The small molecule below binds the protein below.
Small molecule (SMILES): CC[C@H](C)[C@H](NC(=O)[C@H](C)NC(=O)CN)C(=O)N[C@H](C(=O)NCC=O)[C@@H](C)CC

Binding-site contacts:
Ligand atom N contacts residue ASN112 of chain 1.A at 3.2 Å (h-bond).
Ligand atom N contacts residue HIS231 of chain 1.A at 3.5 Å.
Ligand atom CA contacts residue HIS231 of chain 1.A at 3.8 Å.
Ligand atom O contacts residue ARG203 of chain 1.A at 2.8 Å (salt-bridge).
Ligand atom C contacts residue HIS231 of chain 1.A at 3.6 Å.
Ligand atom O contacts residue GLU166 of chain 1.A at 3.4 Å (salt-bridge).
Ligand atom O contacts residue GLU143 of chain 1.A at 3.4 Å (salt-bridge).
Ligand atom N contacts residue TYR110 of chain 1.A at 3.5 Å (h-bond).
Ligand atom O contacts residue CD1 of chain 1.D at 2.4 Å.
Ligand atom CG2 contacts residue LEU202 of chain 1.A at 3.6 Å (hydrophobic).
Ligand atom CB contacts residue ALA113 of chain 1.A at 3.5 Å (hydrophobic).
Ligand atom CB contacts residue PHE114 of chain 1.A at 3.4 Å (hydrophobic).
Ligand atom N contacts residue GLU143 of chain 1.A at 3.0 Å (salt-bridge).
Ligand atom C contacts residue GLU143 of chain 1.A at 3.1 Å.
Ligand atom CG2 contacts residue LEU133 of chain 1.A at 3.7 Å (hydrophobic).
Ligand atom O contacts residue ASN112 of chain 1.A at 2.8 Å (h-bond).
Ligand atom CG1 contacts residue LEU202 of chain 1.A at 3.8 Å (hydrophobic).
Ligand atom O contacts residue HIS231 of chain 1.A at 2.7 Å (h-bond).
Ligand atom N contacts residue ALA113 of chain 1.A at 3.0 Å (h-bond).
Ligand atom O contacts residue HIS142 of chain 1.A at 3.7 Å.
Ligand atom C contacts residue CD1 of chain 1.D at 3.0 Å.
Ligand atom C contacts residue ASN112 of chain 1.A at 3.7 Å.
Ligand atom CB contacts residue GLU143 of chain 1.A at 3.0 Å.
Ligand atom CB contacts residue CD1 of chain 1.D at 3.5 Å.
Ligand atom CA contacts residue GLU143 of chain 1.A at 3.6 Å.
Ligand atom N contacts residue ALA113 of chain 1.A at 3.5 Å (h-bond).
Ligand atom C contacts residue HIS231 of chain 1.A at 3.6 Å.
Ligand atom CD1 contacts residue HIS142 of chain 1.A at 3.5 Å.
Ligand atom CD1 contacts residue ASN111 of chain 1.A at 3.6 Å.
Ligand atom CG2 contacts residue ASN112 of chain 1.A at 3.1 Å.
Ligand atom N contacts residue ASN112 of chain 1.A at 3.3 Å (h-bond).
Ligand atom CG1 contacts residue ASN112 of chain 1.A at 3.5 Å.
Ligand atom CA contacts residue CD1 of chain 1.D at 3.6 Å.
Ligand atom CA contacts residue GLU143 of chain 1.A at 3.6 Å.
Ligand atom CA contacts residue HIS231 of chain 1.A at 3.7 Å.
Ligand atom C contacts residue ALA113 of chain 1.A at 3.8 Å (hydrophobic).
Ligand atom CA contacts residue ALA113 of chain 1.A at 3.7 Å (hydrophobic).
Ligand atom O contacts residue HIS231 of chain 1.A at 3.6 Å.
Ligand atom N contacts residue PHE114 of chain 1.A at 3.7 Å.
Ligand atom CA contacts residue ASN112 of chain 1.A at 3.2 Å.

Sequence of chain 1.A:
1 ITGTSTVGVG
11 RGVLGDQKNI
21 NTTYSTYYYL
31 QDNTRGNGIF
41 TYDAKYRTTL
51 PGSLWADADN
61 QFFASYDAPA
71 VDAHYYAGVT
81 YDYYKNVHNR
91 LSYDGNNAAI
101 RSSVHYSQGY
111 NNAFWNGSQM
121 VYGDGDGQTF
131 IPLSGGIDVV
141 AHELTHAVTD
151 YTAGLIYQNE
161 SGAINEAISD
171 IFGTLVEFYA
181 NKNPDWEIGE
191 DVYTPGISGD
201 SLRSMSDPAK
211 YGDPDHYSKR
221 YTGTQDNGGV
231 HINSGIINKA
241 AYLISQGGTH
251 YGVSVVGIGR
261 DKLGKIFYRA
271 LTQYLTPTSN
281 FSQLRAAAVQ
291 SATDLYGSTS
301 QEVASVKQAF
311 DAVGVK